A protein and the small-molecule ligand that binds it are described below.
Small molecule (SMILES): CC(=O)N[C@H]1[C@H](O[C@H]2[C@H](O)[C@@H](NC(C)=O)CO[C@@H]2CO)O[C@H](CO)[C@@H](O)[C@@H]1O

Binding-site contacts:
Ligand atom O5 contacts residue GLY253 of chain 1.K at 4.4 Å.
Ligand atom C5 contacts residue ASN250 of chain 1.K at 3.6 Å.
Ligand atom O3 contacts residue SER252 of chain 1.K at 4.1 Å.
Ligand atom C5 contacts residue GLY253 of chain 1.K at 4.2 Å.
Ligand atom C1 contacts residue GLY253 of chain 1.K at 3.9 Å.
Ligand atom O7 contacts residue ASN250 of chain 1.K at 3.3 Å (h-bond).
Ligand atom N2 contacts residue SER252 of chain 1.K at 2.8 Å (h-bond).
Ligand atom C3 contacts residue ASN250 of chain 1.K at 3.6 Å.
Ligand atom C7 contacts residue PRO254 of chain 1.K at 4.5 Å (hydrophobic).
Ligand atom C3 contacts residue SER252 of chain 1.K at 4.0 Å.
Ligand atom C8 contacts residue SER252 of chain 1.K at 3.1 Å.
Ligand atom C8 contacts residue TRP101 of chain 1.K at 3.8 Å (hydrophobic).
Ligand atom C8 contacts residue ASN250 of chain 1.K at 3.3 Å.
Ligand atom C2 contacts residue SER252 of chain 1.K at 3.9 Å.
Ligand atom N2 contacts residue GLY253 of chain 1.K at 4.3 Å.
Ligand atom C1 contacts residue SER252 of chain 1.K at 4.5 Å.
Ligand atom C8 contacts residue PRO254 of chain 1.K at 3.8 Å (hydrophobic).
Ligand atom C7 contacts residue SER290 of chain 1.K at 4.3 Å.
Ligand atom C4 contacts residue ASN250 of chain 1.K at 4.2 Å.
Ligand atom C7 contacts residue ASN250 of chain 1.K at 3.2 Å.
Ligand atom C1 contacts residue ASN250 of chain 1.K at 1.4 Å.
Ligand atom C7 contacts residue SER252 of chain 1.K at 3.4 Å.
Ligand atom O6 contacts residue PRO254 of chain 1.K at 4.2 Å.
Ligand atom C8 contacts residue SER290 of chain 1.K at 3.4 Å.
Ligand atom O5 contacts residue ASN250 of chain 1.K at 2.4 Å (h-bond).
Ligand atom O7 contacts residue SER290 of chain 1.K at 4.5 Å.
Ligand atom N2 contacts residue ASN250 of chain 1.K at 2.8 Å (h-bond).
Ligand atom C2 contacts residue ASN250 of chain 1.K at 2.4 Å.

Sequence of chain 1.K:
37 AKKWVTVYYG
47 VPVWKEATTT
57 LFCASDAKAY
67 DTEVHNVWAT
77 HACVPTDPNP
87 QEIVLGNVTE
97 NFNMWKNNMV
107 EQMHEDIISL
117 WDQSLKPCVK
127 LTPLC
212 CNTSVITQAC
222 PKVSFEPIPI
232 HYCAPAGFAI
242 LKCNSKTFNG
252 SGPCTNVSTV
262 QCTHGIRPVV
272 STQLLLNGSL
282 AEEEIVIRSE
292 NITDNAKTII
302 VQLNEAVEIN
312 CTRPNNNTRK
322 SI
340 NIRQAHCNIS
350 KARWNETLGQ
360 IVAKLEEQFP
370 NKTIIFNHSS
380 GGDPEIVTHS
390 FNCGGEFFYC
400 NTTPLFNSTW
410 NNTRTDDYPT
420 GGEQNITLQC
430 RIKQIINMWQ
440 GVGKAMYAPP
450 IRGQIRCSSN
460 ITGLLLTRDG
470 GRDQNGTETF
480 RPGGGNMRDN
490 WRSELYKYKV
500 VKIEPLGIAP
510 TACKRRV